Sequence of chain 1.B:
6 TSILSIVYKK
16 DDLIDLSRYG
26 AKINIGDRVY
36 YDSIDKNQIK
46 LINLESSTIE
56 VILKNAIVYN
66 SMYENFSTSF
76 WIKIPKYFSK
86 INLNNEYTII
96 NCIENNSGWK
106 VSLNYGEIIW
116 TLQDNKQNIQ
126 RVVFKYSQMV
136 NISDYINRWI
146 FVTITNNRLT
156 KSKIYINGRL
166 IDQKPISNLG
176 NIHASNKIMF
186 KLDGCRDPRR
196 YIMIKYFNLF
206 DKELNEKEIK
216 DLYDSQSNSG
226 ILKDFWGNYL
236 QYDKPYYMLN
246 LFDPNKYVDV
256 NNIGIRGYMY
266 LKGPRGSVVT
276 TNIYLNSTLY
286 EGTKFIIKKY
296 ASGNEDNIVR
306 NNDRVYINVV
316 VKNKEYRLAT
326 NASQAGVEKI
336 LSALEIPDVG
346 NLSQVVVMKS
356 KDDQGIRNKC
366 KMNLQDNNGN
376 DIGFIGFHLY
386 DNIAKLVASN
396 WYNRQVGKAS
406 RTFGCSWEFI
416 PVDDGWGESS

Sequence of chain 1.A:
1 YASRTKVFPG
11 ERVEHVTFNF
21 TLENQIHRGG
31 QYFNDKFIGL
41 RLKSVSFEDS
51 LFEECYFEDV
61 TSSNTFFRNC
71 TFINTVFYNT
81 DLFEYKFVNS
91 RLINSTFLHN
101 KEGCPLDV

A small-molecule ligand and the protein it binds are described below.
Small molecule (SMILES): CC(=O)N[C@H]1[C@H](O[C@H]2[C@H](O)[C@@H](NC(C)=O)CO[C@@H]2CO[C@@H]2O[C@@H](C)[C@@H](O)[C@@H](O)[C@@H]2O)O[C@H](CO)[C@@H](O)[C@@H]1O

Binding-site contacts:
Ligand atom C4 contacts residue ARG194 of chain 1.B at 3.5 Å.
Ligand atom C5 contacts residue PHE83 of chain 1.B at 3.9 Å (hydrophobic).
Ligand atom C1 contacts residue ASN94 of chain 1.A at 1.5 Å.
Ligand atom C6 contacts residue ASN74 of chain 1.A at 3.7 Å.
Ligand atom C7 contacts residue ASN94 of chain 1.A at 3.8 Å.
Ligand atom O7 contacts residue ARG194 of chain 1.B at 3.2 Å (salt-bridge).
Ligand atom C8 contacts residue ARG194 of chain 1.B at 3.1 Å.
Ligand atom C2 contacts residue ASN94 of chain 1.A at 2.4 Å.
Ligand atom C7 contacts residue ARG194 of chain 1.B at 3.2 Å.
Ligand atom O5 contacts residue ARG194 of chain 1.B at 3.6 Å.
Ligand atom C1 contacts residue GLY422 of chain 1.B at 3.5 Å.
Ligand atom C7 contacts residue PHE83 of chain 1.B at 4.1 Å (hydrophobic).
Ligand atom C3 contacts residue PHE83 of chain 1.B at 4.1 Å (hydrophobic).
Ligand atom O5 contacts residue GLY422 of chain 1.B at 2.8 Å (h-bond).
Ligand atom C2 contacts residue ARG194 of chain 1.B at 3.4 Å.
Ligand atom C6 contacts residue GLY422 of chain 1.B at 3.6 Å.
Ligand atom C8 contacts residue ILE93 of chain 1.A at 3.9 Å (hydrophobic).
Ligand atom C8 contacts residue PHE83 of chain 1.B at 4.0 Å (hydrophobic).
Ligand atom C5 contacts residue ASN94 of chain 1.A at 3.8 Å.
Ligand atom O4 contacts residue ARG194 of chain 1.B at 4.2 Å.
Ligand atom C6 contacts residue ARG194 of chain 1.B at 4.2 Å.
Ligand atom C5 contacts residue GLY422 of chain 1.B at 3.9 Å.
Ligand atom C3 contacts residue ASN94 of chain 1.A at 3.8 Å.
Ligand atom O5 contacts residue GLY422 of chain 1.B at 4.1 Å.
Ligand atom C1 contacts residue ARG194 of chain 1.B at 4.2 Å.
Ligand atom C3 contacts residue ARG194 of chain 1.B at 3.8 Å.
Ligand atom C8 contacts residue ARG195 of chain 1.B at 4.1 Å.
Ligand atom O5 contacts residue ASN94 of chain 1.A at 2.5 Å (h-bond).
Ligand atom C5 contacts residue ARG194 of chain 1.B at 4.2 Å.
Ligand atom C6 contacts residue PHE83 of chain 1.B at 4.1 Å (hydrophobic).
Ligand atom O3 contacts residue ARG194 of chain 1.B at 2.7 Å (salt-bridge).
Ligand atom C6 contacts residue GLY422 of chain 1.B at 3.9 Å.
Ligand atom O5 contacts residue PHE83 of chain 1.B at 4.2 Å.
Ligand atom C1 contacts residue PHE83 of chain 1.B at 4.1 Å (hydrophobic).
Ligand atom N2 contacts residue ARG194 of chain 1.B at 4.0 Å.
Ligand atom C6 contacts residue ASN94 of chain 1.A at 3.8 Å.
Ligand atom N2 contacts residue ASN94 of chain 1.A at 2.8 Å (h-bond).
Ligand atom O4 contacts residue PHE83 of chain 1.B at 3.8 Å.
Ligand atom O4 contacts residue SER424 of chain 1.B at 4.2 Å.
Ligand atom C5 contacts residue ASN94 of chain 1.A at 4.0 Å.